Sequence of chain 2.A:
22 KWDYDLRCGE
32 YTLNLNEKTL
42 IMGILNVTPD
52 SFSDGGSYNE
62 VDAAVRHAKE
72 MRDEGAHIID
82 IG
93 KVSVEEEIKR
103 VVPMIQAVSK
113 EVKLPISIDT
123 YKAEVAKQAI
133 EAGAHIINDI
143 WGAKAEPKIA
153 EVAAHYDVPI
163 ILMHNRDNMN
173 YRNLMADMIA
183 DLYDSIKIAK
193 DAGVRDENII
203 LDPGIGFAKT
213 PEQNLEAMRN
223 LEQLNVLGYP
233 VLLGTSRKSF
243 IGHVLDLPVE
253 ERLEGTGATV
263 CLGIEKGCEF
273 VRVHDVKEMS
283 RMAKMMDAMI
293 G

This protein binds this small molecule.
Small molecule (SMILES): N[C@@H](CCCC[NH3+])C(=O)O

Binding-site contacts:
Ligand atom CE contacts residue THR40 of chain 2.A at 3.3 Å.
Ligand atom CE contacts residue CYS270 of chain 2.A at 4.2 Å (hydrophobic).
Ligand atom CG contacts residue ASN37 of chain 2.A at 3.1 Å.
Ligand atom CD contacts residue THR40 of chain 2.A at 3.5 Å.
Ligand atom CA contacts residue ASN37 of chain 2.A at 4.0 Å.
Ligand atom C contacts residue GLY293 of chain 2.A at 3.0 Å.
Ligand atom CB contacts residue ASP289 of chain 2.A at 4.0 Å.
Ligand atom CE contacts residue LYS39 of chain 2.A at 4.5 Å.
Ligand atom CE contacts residue ILE292 of chain 2.A at 4.3 Å (hydrophobic).
Ligand atom CB contacts residue GLU38 of chain 2.A at 4.4 Å.
Ligand atom CG contacts residue LYS39 of chain 2.A at 4.1 Å.
Ligand atom O contacts residue GLY293 of chain 2.A at 2.9 Å (h-bond).
Ligand atom CA contacts residue GLY293 of chain 2.A at 3.0 Å.
Ligand atom N contacts residue GLY293 of chain 2.A at 2.4 Å (h-bond).
Ligand atom O contacts residue ASN37 of chain 2.A at 4.5 Å.
Ligand atom C contacts residue ASN37 of chain 2.A at 3.5 Å.
Ligand atom CD contacts residue LYS39 of chain 2.A at 3.5 Å.
Ligand atom CD contacts residue ASN37 of chain 2.A at 4.1 Å.
Ligand atom CD contacts residue ASP289 of chain 2.A at 4.2 Å.
Ligand atom CB contacts residue LYS39 of chain 2.A at 4.4 Å.
Ligand atom O contacts residue GLU38 of chain 2.A at 3.6 Å.
Ligand atom N contacts residue ILE292 of chain 2.A at 3.7 Å.
Ligand atom CA contacts residue ASP289 of chain 2.A at 4.2 Å.
Ligand atom CB contacts residue GLY293 of chain 2.A at 4.4 Å.
Ligand atom O contacts residue ASP289 of chain 2.A at 4.1 Å.
Ligand atom NZ contacts residue GLU271 of chain 2.A at 4.2 Å.
Ligand atom NZ contacts residue ILE266 of chain 2.A at 4.2 Å.
Ligand atom CD contacts residue LEU36 of chain 2.A at 4.3 Å (hydrophobic).
Ligand atom CE contacts residue ILE266 of chain 2.A at 4.5 Å (hydrophobic).
Ligand atom NZ contacts residue ASP289 of chain 2.A at 4.3 Å.
Ligand atom NZ contacts residue CYS270 of chain 2.A at 2.8 Å (h-bond).
Ligand atom C contacts residue GLU38 of chain 2.A at 3.7 Å.
Ligand atom CG contacts residue GLU38 of chain 2.A at 4.3 Å.
Ligand atom NZ contacts residue THR40 of chain 2.A at 2.8 Å (h-bond).
Ligand atom CB contacts residue ASN37 of chain 2.A at 3.9 Å.
Ligand atom CE contacts residue ASP289 of chain 2.A at 3.7 Å.
Ligand atom N contacts residue ASP289 of chain 2.A at 2.9 Å (salt-bridge).